Sequence of chain 1.K:
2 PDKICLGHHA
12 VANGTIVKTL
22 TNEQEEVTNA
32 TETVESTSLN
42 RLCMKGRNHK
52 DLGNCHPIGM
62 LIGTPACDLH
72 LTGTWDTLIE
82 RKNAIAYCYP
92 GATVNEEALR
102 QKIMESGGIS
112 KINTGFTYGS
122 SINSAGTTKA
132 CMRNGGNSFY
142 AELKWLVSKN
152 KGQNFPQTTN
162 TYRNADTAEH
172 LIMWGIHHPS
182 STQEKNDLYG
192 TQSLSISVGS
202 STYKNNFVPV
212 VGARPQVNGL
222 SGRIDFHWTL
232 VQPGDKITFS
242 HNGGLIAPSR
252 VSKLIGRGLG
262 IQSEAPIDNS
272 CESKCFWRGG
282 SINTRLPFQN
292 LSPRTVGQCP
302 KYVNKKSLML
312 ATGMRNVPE

The protein below binds the small molecule below.
Small molecule (SMILES): CC(=O)N[C@@H]1[C@@H](O)[C@H](O[C@@H]2O[C@H](CO[C@]3(C(=O)O)C[C@H](O)[C@@H](NC(C)=O)[C@H]([C@H](O)[C@H](O)CO)O3)[C@H](O)[C@H](O)[C@H]2O)[C@@H](CO)O[C@H]1O

Binding-site contacts:
Ligand atom C4 contacts residue GLY220 of chain 1.K at 3.8 Å.
Ligand atom C11 contacts residue GLY127 of chain 1.K at 3.8 Å.
Ligand atom C10 contacts residue THR128 of chain 1.K at 3.9 Å.
Ligand atom O10 contacts residue LEU189 of chain 1.K at 3.8 Å.
Ligand atom O4 contacts residue LEU221 of chain 1.K at 4.3 Å.
Ligand atom C10 contacts residue TRP146 of chain 1.K at 4.2 Å (hydrophobic).
Ligand atom C8 contacts residue TYR90 of chain 1.K at 3.6 Å (hydrophobic).
Ligand atom O1B contacts residue LEU221 of chain 1.K at 3.5 Å.
Ligand atom O4 contacts residue GLY220 of chain 1.K at 3.9 Å.
Ligand atom C9 contacts residue GLU185 of chain 1.K at 2.8 Å.
Ligand atom O3 contacts residue GLY220 of chain 1.K at 3.5 Å (h-bond).
Ligand atom C9 contacts residue TYR90 of chain 1.K at 3.2 Å (hydrophobic).
Ligand atom C11 contacts residue TRP146 of chain 1.K at 3.6 Å (hydrophobic).
Ligand atom C1 contacts residue THR129 of chain 1.K at 3.5 Å.
Ligand atom O1A contacts residue THR129 of chain 1.K at 3.5 Å.
Ligand atom C7 contacts residue TRP146 of chain 1.K at 4.0 Å (hydrophobic).
Ligand atom C6 contacts residue LEU221 of chain 1.K at 4.0 Å (hydrophobic).
Ligand atom C3 contacts residue GLY220 of chain 1.K at 4.2 Å.
Ligand atom O8 contacts residue TYR90 of chain 1.K at 2.9 Å (h-bond).
Ligand atom C11 contacts residue THR128 of chain 1.K at 3.7 Å.
Ligand atom O9 contacts residue HIS178 of chain 1.K at 3.0 Å (h-bond).
Ligand atom O1A contacts residue LYS130 of chain 1.K at 3.0 Å (salt-bridge).
Ligand atom C8 contacts residue GLU185 of chain 1.K at 3.8 Å.
Ligand atom O8 contacts residue LEU221 of chain 1.K at 3.9 Å.
Ligand atom C1 contacts residue LYS130 of chain 1.K at 3.8 Å.
Ligand atom O4 contacts residue THR128 of chain 1.K at 4.1 Å.
Ligand atom C9 contacts residue TRP146 of chain 1.K at 3.7 Å (hydrophobic).
Ligand atom O9 contacts residue TYR90 of chain 1.K at 2.5 Å (h-bond).
Ligand atom N5 contacts residue THR128 of chain 1.K at 3.0 Å (h-bond).
Ligand atom C4 contacts residue THR128 of chain 1.K at 3.7 Å.
Ligand atom C5 contacts residue THR128 of chain 1.K at 3.9 Å.
Ligand atom O7 contacts residue LYS152 of chain 1.K at 3.6 Å.
Ligand atom C9 contacts residue HIS178 of chain 1.K at 3.3 Å.
Ligand atom O1A contacts residue ASN138 of chain 1.K at 3.7 Å.
Ligand atom O8 contacts residue TRP146 of chain 1.K at 3.5 Å.
Ligand atom O1B contacts residue LYS130 of chain 1.K at 3.9 Å.
Ligand atom O9 contacts residue GLY223 of chain 1.K at 3.7 Å.
Ligand atom O1B contacts residue THR129 of chain 1.K at 2.6 Å (h-bond).
Ligand atom O9 contacts residue GLU185 of chain 1.K at 2.4 Å (salt-bridge).
Ligand atom C8 contacts residue TRP146 of chain 1.K at 3.9 Å (hydrophobic).